Sequence of chain 5.C:
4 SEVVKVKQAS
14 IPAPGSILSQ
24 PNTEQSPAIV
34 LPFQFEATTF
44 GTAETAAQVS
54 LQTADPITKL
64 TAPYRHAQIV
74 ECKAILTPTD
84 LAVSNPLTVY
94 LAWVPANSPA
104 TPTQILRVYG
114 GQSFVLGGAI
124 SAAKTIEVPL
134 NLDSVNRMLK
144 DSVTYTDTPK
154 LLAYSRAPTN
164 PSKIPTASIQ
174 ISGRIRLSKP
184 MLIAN

Binding-site contacts:
Ligand atom O3' contacts residue ASN134 of chain 5.C at 4.2 Å.
Ligand atom O4' contacts residue GLU74 of chain 5.C at 3.7 Å.
Ligand atom P contacts residue LYS10 of chain 5.C at 4.0 Å.
Ligand atom OP2 contacts residue LYS8 of chain 5.C at 2.9 Å (salt-bridge).
Ligand atom O3' contacts residue LYS8 of chain 5.C at 3.8 Å.
Ligand atom C4' contacts residue GLU74 of chain 5.C at 3.9 Å.
Ligand atom OP1 contacts residue LYS8 of chain 5.C at 2.6 Å (salt-bridge).
Ligand atom O2' contacts residue GLU74 of chain 5.C at 3.2 Å.
Ligand atom O5' contacts residue LYS8 of chain 5.C at 4.5 Å.
Ligand atom OP2 contacts residue LYS10 of chain 5.C at 2.9 Å.
Ligand atom P contacts residue LYS8 of chain 5.C at 3.0 Å.
Ligand atom OP1 contacts residue PRO132 of chain 5.C at 3.6 Å.
Ligand atom C1' contacts residue GLU74 of chain 5.C at 3.8 Å.
Ligand atom OP1 contacts residue ASN134 of chain 5.C at 4.2 Å.
Ligand atom OP1 contacts residue LYS10 of chain 5.C at 4.3 Å.
Ligand atom C2' contacts residue GLU74 of chain 5.C at 4.1 Å.
Ligand atom O2' contacts residue ASN134 of chain 5.C at 3.2 Å (h-bond).
Ligand atom O2' contacts residue LEU135 of chain 5.C at 4.3 Å.
Ligand atom C2' contacts residue ASN134 of chain 5.C at 4.3 Å.

The small molecule below binds the protein below.
Small molecule (SMILES): Nc1ccn([C@@H]2O[C@H](CO[P](=O)(O)O[C@H]3[C@@H](O)[C@H](n4ccc(N)nc4=O)O[C@@H]3CO[P](=O)(O)O[C@H]3[C@@H](O)[C@H](n4ccc(N)nc4=O)O[C@@H]3CO)[C@@H](O)[C@H]2O)c(=O)n1